Binding-site contacts:
Ligand atom O2A contacts residue ARG74 of chain 1.A at 2.9 Å (salt-bridge).
Ligand atom C6 contacts residue GLY66 of chain 1.A at 2.5 Å.
Ligand atom PB contacts residue MG1 of chain 1.E at 3.3 Å.
Ligand atom O3A contacts residue ASN25 of chain 1.A at 3.3 Å (h-bond).
Ligand atom O1B contacts residue ARG26 of chain 1.A at 3.4 Å (salt-bridge).
Ligand atom C2 contacts residue DMA1 of chain 1.C at 3.5 Å.
Ligand atom C1 contacts residue ASN25 of chain 1.A at 3.5 Å.
Ligand atom O1A contacts residue ARG26 of chain 1.A at 3.3 Å.
Ligand atom C12 contacts residue SER89 of chain 1.A at 3.3 Å.
Ligand atom PA contacts residue MG1 of chain 1.E at 3.4 Å.
Ligand atom C1 contacts residue ASP23 of chain 1.A at 3.3 Å.
Ligand atom C5 contacts residue GLY66 of chain 1.A at 3.0 Å.
Ligand atom C15 contacts residue PHE64 of chain 1.A at 3.6 Å (hydrophobic).
Ligand atom C10 contacts residue PHE82 of chain 1.A at 3.4 Å (hydrophobic).
Ligand atom O3B contacts residue ARG26 of chain 1.A at 2.9 Å (salt-bridge).
Ligand atom C1 contacts residue DMA1 of chain 1.C at 3.4 Å.
Ligand atom O3A contacts residue ARG26 of chain 1.A at 3.1 Å (salt-bridge).
Ligand atom O2A contacts residue ASP23 of chain 1.A at 3.2 Å (salt-bridge).
Ligand atom O1B contacts residue ARG27 of chain 1.A at 2.9 Å (salt-bridge).
Ligand atom C14 contacts residue PHE133 of chain 1.A at 3.6 Å (hydrophobic).
Ligand atom O1A contacts residue ARG74 of chain 1.A at 2.7 Å (salt-bridge).
Ligand atom C4 contacts residue ASN71 of chain 1.A at 3.2 Å.
Ligand atom O2B contacts residue GLY24 of chain 1.A at 3.4 Å (h-bond).
Ligand atom O1B contacts residue GLY24 of chain 1.A at 3.0 Å.
Ligand atom O1A contacts residue TYR40 of chain 1.A at 2.5 Å (h-bond).
Ligand atom O3A contacts residue MG1 of chain 1.E at 3.6 Å.
Ligand atom O1 contacts residue GLY24 of chain 1.A at 3.5 Å (h-bond).
Ligand atom C12 contacts residue GLY43 of chain 1.A at 3.4 Å.
Ligand atom PB contacts residue ARG27 of chain 1.A at 3.6 Å.
Ligand atom O1B contacts residue ASN25 of chain 1.A at 3.6 Å.
Ligand atom O1 contacts residue ASN25 of chain 1.A at 3.1 Å (h-bond).
Ligand atom O2A contacts residue DMA1 of chain 1.C at 3.0 Å (h-bond).
Ligand atom O1 contacts residue ASP23 of chain 1.A at 3.5 Å (salt-bridge).
Ligand atom C4 contacts residue ARG74 of chain 1.A at 3.4 Å.
Ligand atom C2 contacts residue ASN25 of chain 1.A at 3.3 Å.
Ligand atom O2B contacts residue ASP23 of chain 1.A at 2.8 Å (salt-bridge).
Ligand atom O2B contacts residue ARG27 of chain 1.A at 2.9 Å (salt-bridge).
Ligand atom O2A contacts residue MG1 of chain 1.E at 2.2 Å.
Ligand atom O2B contacts residue MG1 of chain 1.E at 2.2 Å.
Ligand atom PA contacts residue ARG74 of chain 1.A at 3.6 Å.

Sequence of chain 1.A:
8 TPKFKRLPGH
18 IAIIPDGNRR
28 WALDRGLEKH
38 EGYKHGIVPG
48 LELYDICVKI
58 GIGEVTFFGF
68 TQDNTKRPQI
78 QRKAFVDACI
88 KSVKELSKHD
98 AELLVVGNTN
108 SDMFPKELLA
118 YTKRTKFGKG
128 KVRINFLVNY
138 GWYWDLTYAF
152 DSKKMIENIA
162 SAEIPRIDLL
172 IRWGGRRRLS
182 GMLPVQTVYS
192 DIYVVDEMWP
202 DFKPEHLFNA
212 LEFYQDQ

The protein below binds the small molecule below.
Small molecule (SMILES): CC(C)=CCC/C(C)=C/CC/C(C)=C/CO[P](=O)(O)OP(=O)(O)O